Binding-site contacts:
Ligand atom O2 contacts residue ASP66 of chain 1.H at 2.4 Å (salt-bridge).
Ligand atom C6 contacts residue TRP231 of chain 1.H at 3.7 Å (hydrophobic).
Ligand atom O3 contacts residue TRP63 of chain 1.H at 2.9 Å (h-bond).
Ligand atom C5 contacts residue TYR156 of chain 1.H at 3.9 Å (hydrophobic).
Ligand atom C1 contacts residue TRP341 of chain 1.H at 3.5 Å (hydrophobic).
Ligand atom O1 contacts residue TYR156 of chain 1.H at 3.8 Å.
Ligand atom C2 contacts residue ALA64 of chain 1.H at 3.8 Å (hydrophobic).
Ligand atom O3 contacts residue ASP66 of chain 1.H at 4.2 Å.
Ligand atom O6 contacts residue LYS16 of chain 1.H at 4.2 Å.
Ligand atom C4 contacts residue TRP63 of chain 1.H at 4.2 Å (hydrophobic).
Ligand atom O4 contacts residue ASP66 of chain 1.H at 4.3 Å.
Ligand atom O1 contacts residue ASP66 of chain 1.H at 4.3 Å.
Ligand atom O5 contacts residue TYR156 of chain 1.H at 2.8 Å.
Ligand atom O4 contacts residue TRP63 of chain 1.H at 4.2 Å.
Ligand atom O6 contacts residue ASN13 of chain 1.H at 3.9 Å.
Ligand atom C3 contacts residue ASP66 of chain 1.H at 3.5 Å.
Ligand atom O2 contacts residue TRP341 of chain 1.H at 3.5 Å (h-bond).
Ligand atom C3 contacts residue TRP63 of chain 1.H at 3.5 Å (hydrophobic).
Ligand atom O3 contacts residue GLU112 of chain 1.H at 2.2 Å (salt-bridge).
Ligand atom O2 contacts residue MET331 of chain 1.H at 3.4 Å (h-bond).
Ligand atom O4 contacts residue TRP231 of chain 1.H at 3.4 Å.
Ligand atom C4 contacts residue GLU112 of chain 1.H at 3.5 Å.
Ligand atom O6 contacts residue TYR156 of chain 1.H at 3.2 Å.
Ligand atom C3 contacts residue GLU112 of chain 1.H at 3.4 Å.
Ligand atom O1 contacts residue TRP341 of chain 1.H at 2.9 Å.
Ligand atom O3 contacts residue ARG67 of chain 1.H at 3.9 Å.
Ligand atom O2 contacts residue ALA64 of chain 1.H at 2.8 Å.
Ligand atom C6 contacts residue TYR156 of chain 1.H at 3.2 Å (hydrophobic).
Ligand atom O4 contacts residue GLU112 of chain 1.H at 3.0 Å (salt-bridge).
Ligand atom C2 contacts residue TRP341 of chain 1.H at 4.0 Å (hydrophobic).
Ligand atom C1 contacts residue TYR156 of chain 1.H at 3.3 Å (hydrophobic).
Ligand atom O3 contacts residue ALA64 of chain 1.H at 3.9 Å.
Ligand atom C2 contacts residue TRP63 of chain 1.H at 4.2 Å (hydrophobic).
Ligand atom C2 contacts residue GLU112 of chain 1.H at 4.3 Å.
Ligand atom O3 contacts residue GLY261 of chain 1.H at 4.0 Å.
Ligand atom O1 contacts residue MET331 of chain 1.H at 3.9 Å.
Ligand atom O2 contacts residue TRP63 of chain 1.H at 4.0 Å.
Ligand atom O6 contacts residue MET331 of chain 1.H at 4.2 Å.
Ligand atom C2 contacts residue ASP66 of chain 1.H at 3.5 Å.
Ligand atom C1 contacts residue TRP63 of chain 1.H at 3.9 Å (hydrophobic).

The protein below binds the small molecule below.
Small molecule (SMILES): OC[C@H]1O[C@H](O[C@H]2[C@H](O)[C@@H](O)[C@@H](O)O[C@@H]2CO)[C@H](O)[C@@H](O)[C@@H]1O

Sequence of chain 1.H:
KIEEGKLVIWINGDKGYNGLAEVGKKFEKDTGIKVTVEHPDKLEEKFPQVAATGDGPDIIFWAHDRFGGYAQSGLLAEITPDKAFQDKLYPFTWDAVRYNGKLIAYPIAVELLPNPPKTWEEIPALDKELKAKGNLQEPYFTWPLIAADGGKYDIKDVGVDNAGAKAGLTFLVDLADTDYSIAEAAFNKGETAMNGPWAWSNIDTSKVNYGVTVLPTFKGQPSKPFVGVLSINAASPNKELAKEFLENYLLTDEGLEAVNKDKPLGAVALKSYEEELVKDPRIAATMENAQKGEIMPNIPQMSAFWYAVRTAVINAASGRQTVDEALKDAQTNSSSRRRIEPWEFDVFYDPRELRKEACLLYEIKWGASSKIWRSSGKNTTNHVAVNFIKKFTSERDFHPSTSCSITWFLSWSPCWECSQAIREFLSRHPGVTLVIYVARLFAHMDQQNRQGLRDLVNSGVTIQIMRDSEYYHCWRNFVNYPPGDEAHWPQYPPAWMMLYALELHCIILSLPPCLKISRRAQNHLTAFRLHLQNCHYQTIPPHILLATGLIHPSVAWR